A protein and the small-molecule ligand that binds it are described below.
Small molecule (SMILES): O=C(NC[C@@H]1Cc2ccccc2O1)c1nc([C@@H]2CCCN2C(=O)CSc2ccccc2Cl)[nH]c(=O)c1O

Binding-site contacts:
Ligand atom O2 contacts residue HIS61 of chain 1.A at 3.4 Å.
Ligand atom O4 contacts residue MN1 of chain 1.C at 2.1 Å.
Ligand atom C10 contacts residue ALA40 of chain 1.A at 3.8 Å (hydrophobic).
Ligand atom C21 contacts residue HIS61 of chain 1.A at 3.6 Å.
Ligand atom O4 contacts residue GLU81 of chain 1.A at 2.9 Å (salt-bridge).
Ligand atom O2 contacts residue GLU81 of chain 1.A at 3.3 Å (salt-bridge).
Ligand atom C10 contacts residue ILE58 of chain 1.A at 3.9 Å (hydrophobic).
Ligand atom O1 contacts residue ILE121 of chain 1.A at 3.1 Å (h-bond).
Ligand atom C12 contacts residue TYR44 of chain 1.A at 3.7 Å (hydrophobic).
Ligand atom C1 contacts residue MN1 of chain 1.B at 2.8 Å.
Ligand atom C23 contacts residue ILE58 of chain 1.A at 3.9 Å (hydrophobic).
Ligand atom O1 contacts residue MN1 of chain 1.B at 2.1 Å.
Ligand atom C4 contacts residue GLU81 of chain 1.A at 3.9 Å.
Ligand atom O1 contacts residue GLU120 of chain 1.A at 3.3 Å (salt-bridge).
Ligand atom C18 contacts residue ILE58 of chain 1.A at 3.8 Å (hydrophobic).
Ligand atom C20 contacts residue ALA57 of chain 1.A at 3.6 Å (hydrophobic).
Ligand atom C13 contacts residue TYR44 of chain 1.A at 3.8 Å (hydrophobic).
Ligand atom O2 contacts residue MN1 of chain 1.B at 2.4 Å.
Ligand atom C1 contacts residue HIS61 of chain 1.A at 3.7 Å.
Ligand atom N4 contacts residue TYR131 of chain 1.A at 3.9 Å.
Ligand atom C22 contacts residue HIS61 of chain 1.A at 3.4 Å.
Ligand atom C19 contacts residue ALA57 of chain 1.A at 3.7 Å (hydrophobic).
Ligand atom C6 contacts residue TYR44 of chain 1.A at 3.5 Å (hydrophobic).
Ligand atom C3 contacts residue MN1 of chain 1.C at 3.6 Å.
Ligand atom C21 contacts residue ALA57 of chain 1.A at 3.8 Å (hydrophobic).
Ligand atom O2 contacts residue ASP109 of chain 1.A at 3.0 Å (salt-bridge).
Ligand atom O3 contacts residue TYR44 of chain 1.A at 3.8 Å.
Ligand atom O1 contacts residue HIS61 of chain 1.A at 2.8 Å (h-bond).
Ligand atom C2 contacts residue MN1 of chain 1.B at 3.0 Å.
Ligand atom C2 contacts residue MN1 of chain 1.C at 3.2 Å.
Ligand atom C9 contacts residue TYR44 of chain 1.A at 3.6 Å (hydrophobic).
Ligand atom S1 contacts residue ILE58 of chain 1.A at 3.6 Å.
Ligand atom S1 contacts residue LYS54 of chain 1.A at 3.5 Å.
Ligand atom C8 contacts residue TYR44 of chain 1.A at 3.6 Å (hydrophobic).
Ligand atom O2 contacts residue MN1 of chain 1.C at 2.1 Å.
Ligand atom O2 contacts residue GLU120 of chain 1.A at 3.7 Å.
Ligand atom C7 contacts residue TYR44 of chain 1.A at 3.6 Å (hydrophobic).
Ligand atom C4 contacts residue MN1 of chain 1.C at 3.1 Å.
Ligand atom C11 contacts residue ALA40 of chain 1.A at 4.0 Å (hydrophobic).
Ligand atom CL1 contacts residue ILE58 of chain 1.A at 3.8 Å.

Sequence of chain 1.A:
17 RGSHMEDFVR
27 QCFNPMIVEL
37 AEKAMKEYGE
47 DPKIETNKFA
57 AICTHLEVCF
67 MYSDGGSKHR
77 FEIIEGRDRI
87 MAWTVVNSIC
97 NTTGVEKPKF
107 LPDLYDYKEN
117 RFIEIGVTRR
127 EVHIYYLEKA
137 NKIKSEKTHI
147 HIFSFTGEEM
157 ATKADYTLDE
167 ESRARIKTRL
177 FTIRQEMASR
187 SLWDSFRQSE